Sequence of chain 1.A:
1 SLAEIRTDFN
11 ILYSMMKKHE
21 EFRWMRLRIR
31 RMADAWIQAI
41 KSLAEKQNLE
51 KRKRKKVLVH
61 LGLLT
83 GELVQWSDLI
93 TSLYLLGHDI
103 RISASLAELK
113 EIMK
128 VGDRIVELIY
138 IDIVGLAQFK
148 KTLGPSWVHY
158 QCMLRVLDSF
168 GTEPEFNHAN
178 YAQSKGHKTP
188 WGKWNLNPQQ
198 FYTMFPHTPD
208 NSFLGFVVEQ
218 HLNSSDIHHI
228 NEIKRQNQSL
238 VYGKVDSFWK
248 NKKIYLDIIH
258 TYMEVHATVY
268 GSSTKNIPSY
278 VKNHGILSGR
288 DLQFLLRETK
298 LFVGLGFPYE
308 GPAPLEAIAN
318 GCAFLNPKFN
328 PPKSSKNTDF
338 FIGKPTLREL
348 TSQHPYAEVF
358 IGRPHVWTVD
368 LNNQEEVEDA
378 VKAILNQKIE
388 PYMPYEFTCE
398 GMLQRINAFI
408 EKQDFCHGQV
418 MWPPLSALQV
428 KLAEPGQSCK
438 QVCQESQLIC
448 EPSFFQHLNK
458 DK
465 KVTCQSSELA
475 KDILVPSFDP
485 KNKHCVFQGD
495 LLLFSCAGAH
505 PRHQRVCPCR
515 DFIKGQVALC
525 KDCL

Binding-site contacts:
Ligand atom C6 contacts residue LEU382 of chain 1.A at 3.4 Å (hydrophobic).
Ligand atom O5 contacts residue ASN234 of chain 1.A at 2.4 Å (h-bond).
Ligand atom C6 contacts residue TYR259 of chain 1.A at 4.1 Å (hydrophobic).
Ligand atom C5 contacts residue ASN383 of chain 1.A at 4.2 Å.
Ligand atom C6 contacts residue ASN383 of chain 1.A at 4.3 Å.
Ligand atom C5 contacts residue ASN234 of chain 1.A at 3.6 Å.
Ligand atom C2 contacts residue ASN234 of chain 1.A at 2.4 Å.
Ligand atom C1 contacts residue LEU382 of chain 1.A at 4.4 Å (hydrophobic).
Ligand atom C5 contacts residue LEU382 of chain 1.A at 3.7 Å (hydrophobic).
Ligand atom C6 contacts residue LEU382 of chain 1.A at 4.3 Å (hydrophobic).
Ligand atom C6 contacts residue ASN383 of chain 1.A at 4.3 Å.
Ligand atom C8 contacts residue ARG232 of chain 1.A at 3.5 Å.
Ligand atom O7 contacts residue ASN234 of chain 1.A at 3.1 Å (h-bond).
Ligand atom C8 contacts residue LYS231 of chain 1.A at 3.9 Å.
Ligand atom O5 contacts residue ASN383 of chain 1.A at 3.3 Å (h-bond).
Ligand atom O5 contacts residue LEU382 of chain 1.A at 3.8 Å.
Ligand atom O6 contacts residue ASN383 of chain 1.A at 4.3 Å.
Ligand atom C7 contacts residue ASN234 of chain 1.A at 3.0 Å.
Ligand atom O6 contacts residue LEU382 of chain 1.A at 4.0 Å.
Ligand atom C3 contacts residue ASN234 of chain 1.A at 3.8 Å.
Ligand atom C4 contacts residue ASN234 of chain 1.A at 4.2 Å.
Ligand atom C1 contacts residue ASN383 of chain 1.A at 3.9 Å.
Ligand atom N2 contacts residue ASN234 of chain 1.A at 2.8 Å (h-bond).
Ligand atom C8 contacts residue ASN234 of chain 1.A at 3.9 Å.
Ligand atom C8 contacts residue GLN233 of chain 1.A at 4.0 Å.
Ligand atom C1 contacts residue ASN234 of chain 1.A at 1.4 Å.

This small molecule binds to this protein.
Small molecule (SMILES): CC(=O)N[C@H]1CO[C@H](CO[C@@H]2O[C@@H](C)[C@@H](O)[C@@H](O)[C@@H]2O)[C@@H](O)[C@@H]1O